The protein below binds the small molecule below.
Small molecule (SMILES): CC(C)C[C@H](NC(=O)CN)C(=O)N[C@H](C(=O)N[C@H](C(=O)NCC(=O)N[C@@H](CO)C(=O)N[C@@H](CC(C)C)C(=O)N[C@@H](CCCN=C(N)N)C(=O)NCC=O)C(C)C)[C@@H](C)O

Binding-site contacts:
Ligand atom CB contacts residue MET259 of chain 21.E at 3.6 Å (hydrophobic).
Ligand atom CD2 contacts residue ARG50 of chain 21.E at 3.6 Å.
Ligand atom N contacts residue ASP258 of chain 21.E at 3.2 Å (salt-bridge).
Ligand atom CB contacts residue ASP258 of chain 21.E at 3.7 Å.
Ligand atom C contacts residue ARG43 of chain 21.E at 3.7 Å.
Ligand atom CD2 contacts residue ARG43 of chain 21.E at 3.6 Å.
Ligand atom O contacts residue ARG43 of chain 21.E at 2.8 Å (salt-bridge).
Ligand atom CA contacts residue ASP258 of chain 21.E at 3.6 Å.
Ligand atom CB contacts residue ASP258 of chain 21.E at 3.5 Å.
Ligand atom N contacts residue ARG49 of chain 21.E at 3.5 Å (salt-bridge).
Ligand atom NE contacts residue ARG50 of chain 21.E at 3.1 Å (salt-bridge).
Ligand atom OG1 contacts residue ASP258 of chain 21.E at 3.3 Å.
Ligand atom CG2 contacts residue ASP258 of chain 21.E at 3.5 Å.
Ligand atom N contacts residue ARG49 of chain 21.E at 3.6 Å (salt-bridge).
Ligand atom NH1 contacts residue THR246 of chain 21.E at 3.2 Å (h-bond).
Ligand atom OG1 contacts residue MET259 of chain 21.E at 2.6 Å (h-bond).
Ligand atom N contacts residue ASP258 of chain 21.E at 2.8 Å (salt-bridge).
Ligand atom CD contacts residue ARG50 of chain 21.E at 3.3 Å.
Ligand atom N contacts residue PRO57 of chain 21.E at 3.5 Å.
Ligand atom N contacts residue ASP258 of chain 21.E at 3.2 Å (salt-bridge).
Ligand atom C contacts residue ASP258 of chain 21.E at 3.7 Å.
Ligand atom CD contacts residue LEU52 of chain 21.E at 3.3 Å (hydrophobic).
Ligand atom C contacts residue ARG49 of chain 21.E at 3.6 Å.
Ligand atom CG2 contacts residue ALA42 of chain 21.E at 3.8 Å (hydrophobic).
Ligand atom CG2 contacts residue MET259 of chain 21.E at 3.7 Å (hydrophobic).
Ligand atom CB contacts residue ARG49 of chain 21.E at 3.5 Å.
Ligand atom NH1 contacts residue ASP53 of chain 21.E at 3.0 Å (salt-bridge).
Ligand atom O contacts residue ARG49 of chain 21.E at 3.1 Å (salt-bridge).
Ligand atom O contacts residue ARG43 of chain 21.E at 2.8 Å (salt-bridge).
Ligand atom CG contacts residue PRO57 of chain 21.E at 3.7 Å (hydrophobic).
Ligand atom N contacts residue ARG49 of chain 21.E at 3.7 Å.
Ligand atom CD2 contacts residue ASP258 of chain 21.E at 3.4 Å.
Ligand atom CZ contacts residue THR246 of chain 21.E at 3.3 Å.
Ligand atom CA contacts residue ASP258 of chain 21.E at 3.7 Å.
Ligand atom NH2 contacts residue ASP228 of chain 21.E at 2.7 Å (salt-bridge).
Ligand atom CA contacts residue ASP258 of chain 21.E at 3.7 Å.
Ligand atom O contacts residue ILE39 of chain 21.E at 3.7 Å.
Ligand atom O contacts residue ARG50 of chain 21.E at 3.4 Å.
Ligand atom NH2 contacts residue THR246 of chain 21.E at 3.0 Å (h-bond).
Ligand atom CB contacts residue ARG49 of chain 21.E at 3.7 Å.

Sequence of chain 21.E:
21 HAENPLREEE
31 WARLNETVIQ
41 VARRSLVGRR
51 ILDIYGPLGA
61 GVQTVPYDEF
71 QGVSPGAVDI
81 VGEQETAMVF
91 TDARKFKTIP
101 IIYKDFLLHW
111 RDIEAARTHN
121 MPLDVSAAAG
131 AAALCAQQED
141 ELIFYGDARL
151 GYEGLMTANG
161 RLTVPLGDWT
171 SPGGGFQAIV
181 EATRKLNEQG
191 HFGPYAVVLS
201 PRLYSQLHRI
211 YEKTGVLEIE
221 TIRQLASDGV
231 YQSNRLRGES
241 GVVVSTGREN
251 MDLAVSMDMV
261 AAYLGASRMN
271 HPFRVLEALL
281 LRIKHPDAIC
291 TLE